Binding-site contacts:
Ligand atom O53 contacts residue ARG12 of chain 1.K at 2.3 Å.
Ligand atom O51 contacts residue HIS77 of chain 1.K at 4.1 Å.
Ligand atom P4 contacts residue ARG67 of chain 1.K at 3.8 Å.
Ligand atom O5 contacts residue ARG29 of chain 1.K at 3.7 Å.
Ligand atom C5 contacts residue HIS77 of chain 1.K at 4.1 Å.
Ligand atom P4 contacts residue LYS66 of chain 1.K at 4.0 Å.
Ligand atom O51 contacts residue ARG67 of chain 1.K at 2.6 Å (salt-bridge).
Ligand atom O51 contacts residue ARG29 of chain 1.K at 2.9 Å (salt-bridge).
Ligand atom O41 contacts residue ARG29 of chain 1.K at 2.4 Å (salt-bridge).
Ligand atom O42 contacts residue ARG29 of chain 1.K at 4.0 Å.
Ligand atom C1 contacts residue ASN34 of chain 1.K at 4.0 Å.
Ligand atom O53 contacts residue SER33 of chain 1.K at 3.1 Å (h-bond).
Ligand atom O42 contacts residue ASP70 of chain 1.K at 4.2 Å.
Ligand atom O41 contacts residue LYS15 of chain 1.K at 3.5 Å.
Ligand atom C2 contacts residue TYR74 of chain 1.K at 3.8 Å (hydrophobic).
Ligand atom O52 contacts residue HIS77 of chain 1.K at 3.1 Å (h-bond).
Ligand atom P5 contacts residue ARG67 of chain 1.K at 3.8 Å.
Ligand atom O5 contacts residue HIS77 of chain 1.K at 4.1 Å.
Ligand atom O52 contacts residue SER33 of chain 1.K at 2.5 Å (h-bond).
Ligand atom C5 contacts residue ASN34 of chain 1.K at 4.3 Å.
Ligand atom P5 contacts residue ARG29 of chain 1.K at 4.2 Å.
Ligand atom O52 contacts residue ARG67 of chain 1.K at 4.2 Å.
Ligand atom O3 contacts residue LYS15 of chain 1.K at 3.9 Å.
Ligand atom O6 contacts residue ASN34 of chain 1.K at 3.2 Å (h-bond).
Ligand atom O43 contacts residue HIS77 of chain 1.K at 3.6 Å.
Ligand atom P5 contacts residue ARG12 of chain 1.K at 3.6 Å.
Ligand atom O6 contacts residue SER33 of chain 1.K at 4.2 Å.
Ligand atom P5 contacts residue HIS77 of chain 1.K at 4.0 Å.
Ligand atom C6 contacts residue ASN34 of chain 1.K at 4.0 Å.
Ligand atom O43 contacts residue ARG29 of chain 1.K at 3.2 Å (salt-bridge).
Ligand atom O52 contacts residue ASN34 of chain 1.K at 3.3 Å (h-bond).
Ligand atom O51 contacts residue SER33 of chain 1.K at 2.2 Å (h-bond).
Ligand atom O42 contacts residue LYS66 of chain 1.K at 2.6 Å (salt-bridge).
Ligand atom O51 contacts residue ARG12 of chain 1.K at 3.8 Å.
Ligand atom O43 contacts residue ARG67 of chain 1.K at 2.3 Å (salt-bridge).
Ligand atom P5 contacts residue SER33 of chain 1.K at 2.7 Å.
Ligand atom P4 contacts residue ARG29 of chain 1.K at 3.3 Å.
Ligand atom O5 contacts residue ARG67 of chain 1.K at 3.7 Å.
Ligand atom O2 contacts residue TYR74 of chain 1.K at 3.7 Å.
Ligand atom O11 contacts residue LYS8 of chain 1.K at 3.9 Å.

Sequence of chain 1.K:
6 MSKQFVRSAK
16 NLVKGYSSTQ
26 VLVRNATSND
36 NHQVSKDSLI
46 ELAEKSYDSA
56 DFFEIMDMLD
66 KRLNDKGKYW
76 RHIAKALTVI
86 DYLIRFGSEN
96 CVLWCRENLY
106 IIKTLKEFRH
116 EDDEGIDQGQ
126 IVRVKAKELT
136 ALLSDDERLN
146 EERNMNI

This protein binds this small molecule.
Small molecule (SMILES): CCCCCCCC(=O)OC[C@H](COP(=O)(O)O[C@@H]1[C@H](O)[C@H](O)[C@@H](OP(=O)(O)O)[C@H](OP(=O)(O)O)[C@H]1O)OC(=O)CCCCCCC